Binding-site contacts:
Ligand atom BR contacts residue LEU49 of chain 1.A at 3.4 Å.
Ligand atom N5 contacts residue THR161 of chain 1.A at 3.5 Å (h-bond).
Ligand atom N5 contacts residue GLY159 of chain 1.A at 4.1 Å.
Ligand atom N4 contacts residue ALA162 of chain 1.A at 3.6 Å (h-bond).
Ligand atom C7 contacts residue SER158 of chain 1.A at 4.2 Å.
Ligand atom C3 contacts residue ASP45 of chain 1.A at 3.5 Å.
Ligand atom N5 contacts residue ASN122 of chain 1.A at 2.9 Å (h-bond).
Ligand atom N3 contacts residue ALA162 of chain 1.A at 4.4 Å.
Ligand atom C7 contacts residue THR161 of chain 1.A at 3.5 Å.
Ligand atom N3 contacts residue THR161 of chain 1.A at 4.2 Å.
Ligand atom C3 contacts residue ASN122 of chain 1.A at 3.7 Å.
Ligand atom N5 contacts residue ALA162 of chain 1.A at 4.1 Å.
Ligand atom C7 contacts residue TYR75 of chain 1.A at 4.5 Å (hydrophobic).
Ligand atom C2 contacts residue ASP45 of chain 1.A at 4.2 Å.
Ligand atom BR contacts residue ASP45 of chain 1.A at 3.7 Å.
Ligand atom C4 contacts residue ASP45 of chain 1.A at 4.0 Å.
Ligand atom C5 contacts residue ASP45 of chain 1.A at 3.8 Å.
Ligand atom N4 contacts residue SER158 of chain 1.A at 4.3 Å.
Ligand atom C7 contacts residue ASN122 of chain 1.A at 3.8 Å.
Ligand atom C4 contacts residue ALA162 of chain 1.A at 3.8 Å (hydrophobic).
Ligand atom N2 contacts residue ASP45 of chain 1.A at 3.9 Å.
Ligand atom N5 contacts residue TYR75 of chain 1.A at 3.6 Å.
Ligand atom N2 contacts residue ALA162 of chain 1.A at 4.3 Å.
Ligand atom C7 contacts residue ALA162 of chain 1.A at 3.7 Å (hydrophobic).
Ligand atom C4 contacts residue ASN122 of chain 1.A at 4.0 Å.
Ligand atom C6 contacts residue PHE74 of chain 1.A at 3.3 Å (hydrophobic).
Ligand atom N4 contacts residue THR161 of chain 1.A at 2.6 Å (h-bond).
Ligand atom N3 contacts residue PHE74 of chain 1.A at 4.1 Å.
Ligand atom C7 contacts residue PHE74 of chain 1.A at 4.3 Å (hydrophobic).
Ligand atom N3 contacts residue ASP45 of chain 1.A at 4.1 Å.
Ligand atom N4 contacts residue PHE74 of chain 1.A at 3.5 Å.
Ligand atom BR contacts residue GLY46 of chain 1.A at 3.8 Å.
Ligand atom C6 contacts residue THR161 of chain 1.A at 3.5 Å.
Ligand atom N2 contacts residue ASN122 of chain 1.A at 3.0 Å (h-bond).
Ligand atom N2 contacts residue TYR75 of chain 1.A at 4.1 Å.
Ligand atom C6 contacts residue ALA162 of chain 1.A at 3.9 Å (hydrophobic).
Ligand atom BR contacts residue ASN122 of chain 1.A at 3.9 Å.
Ligand atom N5 contacts residue SER158 of chain 1.A at 3.1 Å (h-bond).
Ligand atom C5 contacts residue ALA162 of chain 1.A at 4.1 Å (hydrophobic).
Ligand atom N1 contacts residue ASP45 of chain 1.A at 3.8 Å.

Sequence of chain 4.A:
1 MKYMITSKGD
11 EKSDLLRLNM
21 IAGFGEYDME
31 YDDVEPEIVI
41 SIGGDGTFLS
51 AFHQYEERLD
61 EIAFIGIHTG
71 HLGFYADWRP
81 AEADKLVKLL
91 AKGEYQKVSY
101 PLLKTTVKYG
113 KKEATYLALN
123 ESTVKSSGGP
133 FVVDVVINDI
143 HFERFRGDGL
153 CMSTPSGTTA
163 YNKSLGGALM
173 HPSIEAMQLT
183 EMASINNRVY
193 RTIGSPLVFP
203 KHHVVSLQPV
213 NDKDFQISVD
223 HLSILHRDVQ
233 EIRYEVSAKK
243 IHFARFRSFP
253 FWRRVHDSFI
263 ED

This protein binds this small molecule.
Small molecule (SMILES): NCCCn1c(Br)nc2c(N)ncnc21

Sequence of chain 1.A:
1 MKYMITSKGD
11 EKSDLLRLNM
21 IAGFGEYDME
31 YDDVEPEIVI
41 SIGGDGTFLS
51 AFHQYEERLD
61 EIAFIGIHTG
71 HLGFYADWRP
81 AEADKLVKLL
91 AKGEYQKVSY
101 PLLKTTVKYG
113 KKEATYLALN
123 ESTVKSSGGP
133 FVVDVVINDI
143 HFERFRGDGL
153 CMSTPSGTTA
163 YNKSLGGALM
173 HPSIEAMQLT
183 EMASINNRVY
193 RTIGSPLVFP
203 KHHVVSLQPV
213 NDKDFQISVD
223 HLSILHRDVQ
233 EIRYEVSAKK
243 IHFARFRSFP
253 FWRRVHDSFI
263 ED